Binding-site contacts:
Ligand atom C06 contacts residue TYR217 of chain 1.C at 3.6 Å (hydrophobic).
Ligand atom O24 contacts residue LEU87 of chain 1.C at 3.6 Å.
Ligand atom C05 contacts residue PRO86 of chain 1.C at 3.3 Å (hydrophobic).
Ligand atom C14 contacts residue THR171 of chain 1.C at 3.4 Å.
Ligand atom C03 contacts residue TYR58 of chain 1.C at 3.4 Å (hydrophobic).
Ligand atom C02 contacts residue THR88 of chain 1.C at 3.6 Å.
Ligand atom C03 contacts residue PRO86 of chain 1.C at 3.5 Å (hydrophobic).
Ligand atom C15 contacts residue LEU135 of chain 1.C at 3.6 Å (hydrophobic).
Ligand atom O23 contacts residue ARG93 of chain 1.C at 3.1 Å (salt-bridge).
Ligand atom C20 contacts residue TYR58 of chain 1.C at 4.0 Å (hydrophobic).
Ligand atom C10 contacts residue MET193 of chain 1.C at 3.8 Å (hydrophobic).
Ligand atom O24 contacts residue ARG93 of chain 1.C at 2.9 Å (salt-bridge).
Ligand atom N01 contacts residue TYR217 of chain 1.C at 3.4 Å.
Ligand atom C22 contacts residue TYR58 of chain 1.C at 4.0 Å (hydrophobic).
Ligand atom C06 contacts residue PRO86 of chain 1.C at 3.8 Å (hydrophobic).
Ligand atom O24 contacts residue PRO86 of chain 1.C at 3.6 Å.
Ligand atom C22 contacts residue THR88 of chain 1.C at 3.8 Å.
Ligand atom C02 contacts residue PRO86 of chain 1.C at 3.7 Å (hydrophobic).
Ligand atom N04 contacts residue PRO86 of chain 1.C at 3.9 Å.
Ligand atom C05 contacts residue TYR58 of chain 1.C at 3.6 Å (hydrophobic).
Ligand atom O24 contacts residue THR88 of chain 1.C at 2.7 Å (h-bond).
Ligand atom C16 contacts residue THR171 of chain 1.C at 3.3 Å.
Ligand atom N01 contacts residue PRO86 of chain 1.C at 3.3 Å (h-bond).
Ligand atom C10 contacts residue GLU10 of chain 1.C at 3.9 Å.
Ligand atom C12 contacts residue MET193 of chain 1.C at 3.6 Å (hydrophobic).
Ligand atom O19 contacts residue TYR187 of chain 1.C at 3.5 Å (h-bond).
Ligand atom O08 contacts residue MET193 of chain 1.C at 3.1 Å.
Ligand atom N01 contacts residue THR88 of chain 1.C at 2.6 Å (h-bond).
Ligand atom C13 contacts residue GLU190 of chain 1.C at 3.6 Å.
Ligand atom C17 contacts residue THR140 of chain 1.C at 3.6 Å.
Ligand atom C06 contacts residue TYR13 of chain 1.C at 3.7 Å (hydrophobic).
Ligand atom N04 contacts residue TYR58 of chain 1.C at 3.6 Å.
Ligand atom O18 contacts residue THR140 of chain 1.C at 2.6 Å (h-bond).
Ligand atom O19 contacts residue LEU135 of chain 1.C at 3.1 Å.
Ligand atom C05 contacts residue TYR217 of chain 1.C at 3.9 Å (hydrophobic).
Ligand atom C22 contacts residue ARG93 of chain 1.C at 3.7 Å.
Ligand atom C22 contacts residue PRO86 of chain 1.C at 3.9 Å (hydrophobic).
Ligand atom C15 contacts residue THR171 of chain 1.C at 2.9 Å.
Ligand atom O19 contacts residue THR171 of chain 1.C at 3.5 Å (h-bond).
Ligand atom O21 contacts residue TYR58 of chain 1.C at 4.0 Å.

Sequence of chain 1.C:
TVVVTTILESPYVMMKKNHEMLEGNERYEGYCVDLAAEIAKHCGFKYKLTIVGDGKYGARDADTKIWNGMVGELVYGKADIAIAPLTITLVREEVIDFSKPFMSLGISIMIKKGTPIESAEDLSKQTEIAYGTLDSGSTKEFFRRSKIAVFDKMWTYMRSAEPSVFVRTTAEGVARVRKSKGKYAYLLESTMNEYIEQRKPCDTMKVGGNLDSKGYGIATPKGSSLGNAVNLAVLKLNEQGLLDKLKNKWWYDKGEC

A small-molecule ligand and the protein it binds are described below.
Small molecule (SMILES): N[C@H](Cn1ccc(=O)n(Cc2ccc(C(=O)O)cc2)c1=O)C(=O)O